This small molecule binds to this protein.
Small molecule (SMILES): CC(=O)N[C@@H]1[C@@H](O)[C@H](O)[C@@H](CO)O[C@H]1O

Binding-site contacts:
Ligand atom O4 contacts residue ASN475 of chain 1.H at 4.4 Å.
Ligand atom C1 contacts residue ASN475 of chain 1.H at 3.5 Å.
Ligand atom O5 contacts residue ASN475 of chain 1.H at 3.0 Å (h-bond).
Ligand atom C2 contacts residue ASN475 of chain 1.H at 3.7 Å.
Ligand atom C5 contacts residue ASN475 of chain 1.H at 3.6 Å.
Ligand atom O3 contacts residue ASN475 of chain 1.H at 4.5 Å.
Ligand atom C3 contacts residue ASN475 of chain 1.H at 4.3 Å.
Ligand atom C6 contacts residue ASN475 of chain 1.H at 3.4 Å.
Ligand atom C4 contacts residue ASN475 of chain 1.H at 3.5 Å.

Sequence of chain 1.H:
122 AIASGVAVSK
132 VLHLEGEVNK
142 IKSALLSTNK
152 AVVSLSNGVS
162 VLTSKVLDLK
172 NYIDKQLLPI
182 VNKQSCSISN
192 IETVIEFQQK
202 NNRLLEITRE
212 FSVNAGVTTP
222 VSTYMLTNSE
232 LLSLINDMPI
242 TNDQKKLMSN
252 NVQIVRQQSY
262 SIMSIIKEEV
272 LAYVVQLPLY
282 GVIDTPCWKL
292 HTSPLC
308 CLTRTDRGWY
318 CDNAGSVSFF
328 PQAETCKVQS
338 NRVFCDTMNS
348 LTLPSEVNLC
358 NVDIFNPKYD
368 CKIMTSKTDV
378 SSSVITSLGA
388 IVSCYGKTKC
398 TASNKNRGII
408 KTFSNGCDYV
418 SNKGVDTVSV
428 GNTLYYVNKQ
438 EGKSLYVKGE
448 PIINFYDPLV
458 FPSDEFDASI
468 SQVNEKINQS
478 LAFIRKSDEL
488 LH